Binding-site contacts:
Ligand atom C1 contacts residue TYR25 of chain 1.A at 3.6 Å (hydrophobic).
Ligand atom O5 contacts residue ASN58 of chain 1.A at 2.4 Å (h-bond).
Ligand atom C7 contacts residue ASN58 of chain 1.A at 3.3 Å.
Ligand atom O5 contacts residue TYR25 of chain 1.A at 3.8 Å.
Ligand atom O4 contacts residue TYR25 of chain 1.A at 4.4 Å.
Ligand atom C3 contacts residue ASN58 of chain 1.A at 3.8 Å.
Ligand atom C4 contacts residue TYR25 of chain 1.A at 4.4 Å (hydrophobic).
Ligand atom C2 contacts residue ASN58 of chain 1.A at 2.5 Å.
Ligand atom N2 contacts residue ASN58 of chain 1.A at 2.9 Å (h-bond).
Ligand atom C3 contacts residue TYR25 of chain 1.A at 4.4 Å (hydrophobic).
Ligand atom C8 contacts residue ASN58 of chain 1.A at 4.1 Å.
Ligand atom C5 contacts residue TYR25 of chain 1.A at 3.7 Å (hydrophobic).
Ligand atom C5 contacts residue ASN58 of chain 1.A at 3.7 Å.
Ligand atom C2 contacts residue TYR25 of chain 1.A at 4.4 Å (hydrophobic).
Ligand atom N2 contacts residue TYR25 of chain 1.A at 4.2 Å.
Ligand atom C1 contacts residue ASN58 of chain 1.A at 1.4 Å.
Ligand atom C4 contacts residue ASN58 of chain 1.A at 4.2 Å.
Ligand atom O7 contacts residue ASN58 of chain 1.A at 3.2 Å (h-bond).
Ligand atom C6 contacts residue TYR25 of chain 1.A at 3.9 Å (hydrophobic).

Sequence of chain 1.A:
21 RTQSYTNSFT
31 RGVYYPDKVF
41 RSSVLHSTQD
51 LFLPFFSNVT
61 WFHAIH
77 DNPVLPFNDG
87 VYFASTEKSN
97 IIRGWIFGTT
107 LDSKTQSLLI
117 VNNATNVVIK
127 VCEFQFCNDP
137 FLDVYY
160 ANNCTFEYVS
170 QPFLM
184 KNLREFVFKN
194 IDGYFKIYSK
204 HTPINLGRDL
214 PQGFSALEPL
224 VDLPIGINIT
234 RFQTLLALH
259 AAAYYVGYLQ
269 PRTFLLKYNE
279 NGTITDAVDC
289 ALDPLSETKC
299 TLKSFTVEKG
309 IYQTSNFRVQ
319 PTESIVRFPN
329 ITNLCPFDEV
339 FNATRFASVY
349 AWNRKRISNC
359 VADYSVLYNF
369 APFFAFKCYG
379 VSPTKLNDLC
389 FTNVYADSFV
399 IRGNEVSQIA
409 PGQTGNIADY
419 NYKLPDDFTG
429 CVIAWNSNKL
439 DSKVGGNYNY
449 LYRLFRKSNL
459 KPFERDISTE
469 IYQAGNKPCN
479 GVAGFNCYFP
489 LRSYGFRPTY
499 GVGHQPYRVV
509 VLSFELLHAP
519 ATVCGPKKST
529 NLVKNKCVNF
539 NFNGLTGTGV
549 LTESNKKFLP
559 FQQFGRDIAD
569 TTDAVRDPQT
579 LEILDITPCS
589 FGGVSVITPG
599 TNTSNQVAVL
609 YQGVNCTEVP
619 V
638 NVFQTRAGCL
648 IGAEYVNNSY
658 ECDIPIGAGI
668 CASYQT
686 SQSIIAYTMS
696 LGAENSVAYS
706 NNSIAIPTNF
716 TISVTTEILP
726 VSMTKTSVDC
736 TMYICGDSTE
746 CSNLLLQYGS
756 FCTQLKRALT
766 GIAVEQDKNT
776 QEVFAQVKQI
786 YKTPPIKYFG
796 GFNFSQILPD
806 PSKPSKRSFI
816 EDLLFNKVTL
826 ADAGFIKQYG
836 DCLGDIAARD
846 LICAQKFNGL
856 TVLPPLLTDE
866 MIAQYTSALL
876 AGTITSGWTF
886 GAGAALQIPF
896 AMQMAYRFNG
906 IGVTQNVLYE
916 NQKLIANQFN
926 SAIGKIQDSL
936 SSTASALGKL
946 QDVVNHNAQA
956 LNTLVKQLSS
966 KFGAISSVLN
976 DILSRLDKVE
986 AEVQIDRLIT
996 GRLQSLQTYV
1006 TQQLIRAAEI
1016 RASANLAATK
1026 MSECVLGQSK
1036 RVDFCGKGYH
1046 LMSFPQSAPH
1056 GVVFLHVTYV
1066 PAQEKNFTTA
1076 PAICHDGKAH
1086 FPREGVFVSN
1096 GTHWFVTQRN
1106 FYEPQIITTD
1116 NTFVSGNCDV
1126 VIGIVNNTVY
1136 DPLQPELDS

The protein below binds the small molecule below.
Small molecule (SMILES): CC(=O)N[C@@H]1[C@@H](O)[C@H](O)[C@@H](CO)O[C@H]1O